Sequence of chain 1.B:
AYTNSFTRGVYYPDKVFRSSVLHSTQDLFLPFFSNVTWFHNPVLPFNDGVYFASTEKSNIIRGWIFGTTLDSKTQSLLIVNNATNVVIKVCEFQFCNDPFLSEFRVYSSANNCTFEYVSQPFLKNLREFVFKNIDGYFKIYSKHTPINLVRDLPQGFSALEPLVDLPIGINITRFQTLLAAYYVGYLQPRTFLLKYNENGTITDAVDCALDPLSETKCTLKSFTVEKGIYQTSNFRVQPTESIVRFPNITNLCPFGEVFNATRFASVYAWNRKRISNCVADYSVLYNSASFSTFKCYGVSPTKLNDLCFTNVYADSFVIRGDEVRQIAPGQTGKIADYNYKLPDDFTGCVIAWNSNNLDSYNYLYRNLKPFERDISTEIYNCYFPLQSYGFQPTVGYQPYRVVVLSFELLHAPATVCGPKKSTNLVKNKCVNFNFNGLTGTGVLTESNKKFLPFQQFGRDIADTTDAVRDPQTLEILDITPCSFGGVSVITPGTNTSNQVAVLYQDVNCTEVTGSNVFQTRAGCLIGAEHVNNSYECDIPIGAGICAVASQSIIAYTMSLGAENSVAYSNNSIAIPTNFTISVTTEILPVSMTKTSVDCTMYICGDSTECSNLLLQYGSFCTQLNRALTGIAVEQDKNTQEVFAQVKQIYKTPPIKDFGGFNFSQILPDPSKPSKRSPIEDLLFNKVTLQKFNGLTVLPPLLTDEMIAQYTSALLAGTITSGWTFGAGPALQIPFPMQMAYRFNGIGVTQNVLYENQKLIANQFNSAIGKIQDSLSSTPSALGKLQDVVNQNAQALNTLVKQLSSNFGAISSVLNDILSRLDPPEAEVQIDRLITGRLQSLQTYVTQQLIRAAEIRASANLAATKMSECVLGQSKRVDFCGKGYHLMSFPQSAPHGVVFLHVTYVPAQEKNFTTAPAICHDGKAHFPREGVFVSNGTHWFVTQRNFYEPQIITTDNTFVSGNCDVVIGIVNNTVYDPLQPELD

Binding-site contacts:
Ligand atom C1 contacts residue ASN706 of chain 1.B at 1.4 Å.
Ligand atom O5 contacts residue ASP793 of chain 1.C at 4.1 Å.
Ligand atom N2 contacts residue ASN706 of chain 1.B at 3.0 Å (h-bond).
Ligand atom C7 contacts residue ASN706 of chain 1.B at 4.0 Å.
Ligand atom C4 contacts residue ASN706 of chain 1.B at 4.2 Å.
Ligand atom C2 contacts residue ASN706 of chain 1.B at 2.5 Å.
Ligand atom C8 contacts residue GLY1128 of chain 1.B at 3.7 Å.
Ligand atom C3 contacts residue ASN706 of chain 1.B at 3.8 Å.
Ligand atom O7 contacts residue ASN706 of chain 1.B at 4.5 Å.
Ligand atom O6 contacts residue ASP793 of chain 1.C at 3.9 Å.
Ligand atom O5 contacts residue ASN706 of chain 1.B at 2.3 Å (h-bond).
Ligand atom C5 contacts residue ASN706 of chain 1.B at 3.6 Å.

A small-molecule ligand and the protein it binds are described below.
Small molecule (SMILES): CC(=O)N[C@@H]1[C@@H](O)[C@H](O)[C@@H](CO)O[C@H]1O

Sequence of chain 1.C:
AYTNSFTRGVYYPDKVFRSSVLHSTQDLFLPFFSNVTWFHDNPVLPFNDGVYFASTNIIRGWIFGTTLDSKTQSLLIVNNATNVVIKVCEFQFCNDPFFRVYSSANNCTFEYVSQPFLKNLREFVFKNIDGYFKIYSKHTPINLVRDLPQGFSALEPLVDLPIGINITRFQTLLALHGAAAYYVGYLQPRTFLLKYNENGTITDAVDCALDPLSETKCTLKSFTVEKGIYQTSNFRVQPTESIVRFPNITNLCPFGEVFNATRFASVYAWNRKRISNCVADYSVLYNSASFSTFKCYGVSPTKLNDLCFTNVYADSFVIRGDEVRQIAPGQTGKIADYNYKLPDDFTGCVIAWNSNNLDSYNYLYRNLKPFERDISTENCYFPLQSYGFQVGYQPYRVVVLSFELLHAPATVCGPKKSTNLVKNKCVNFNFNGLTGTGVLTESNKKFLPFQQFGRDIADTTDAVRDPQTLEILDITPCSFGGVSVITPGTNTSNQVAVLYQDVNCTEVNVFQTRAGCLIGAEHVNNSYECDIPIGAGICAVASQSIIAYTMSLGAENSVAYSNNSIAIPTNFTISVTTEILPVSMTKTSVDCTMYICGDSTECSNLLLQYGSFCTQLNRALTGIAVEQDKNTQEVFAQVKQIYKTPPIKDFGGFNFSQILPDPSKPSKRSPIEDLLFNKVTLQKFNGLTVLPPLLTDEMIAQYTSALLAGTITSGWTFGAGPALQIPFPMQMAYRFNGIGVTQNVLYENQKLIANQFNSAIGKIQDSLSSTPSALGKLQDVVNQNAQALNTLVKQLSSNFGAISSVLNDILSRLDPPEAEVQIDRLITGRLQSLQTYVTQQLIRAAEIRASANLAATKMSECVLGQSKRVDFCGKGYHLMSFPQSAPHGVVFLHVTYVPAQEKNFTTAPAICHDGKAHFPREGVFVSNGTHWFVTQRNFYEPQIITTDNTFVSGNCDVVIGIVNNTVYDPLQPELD